The small molecule below binds the protein below.
Small molecule (SMILES): CC(=O)N[C@@H]1[C@@H](O)[C@H](O)[C@@H](CO)O[C@H]1O

Sequence of chain 9.C:
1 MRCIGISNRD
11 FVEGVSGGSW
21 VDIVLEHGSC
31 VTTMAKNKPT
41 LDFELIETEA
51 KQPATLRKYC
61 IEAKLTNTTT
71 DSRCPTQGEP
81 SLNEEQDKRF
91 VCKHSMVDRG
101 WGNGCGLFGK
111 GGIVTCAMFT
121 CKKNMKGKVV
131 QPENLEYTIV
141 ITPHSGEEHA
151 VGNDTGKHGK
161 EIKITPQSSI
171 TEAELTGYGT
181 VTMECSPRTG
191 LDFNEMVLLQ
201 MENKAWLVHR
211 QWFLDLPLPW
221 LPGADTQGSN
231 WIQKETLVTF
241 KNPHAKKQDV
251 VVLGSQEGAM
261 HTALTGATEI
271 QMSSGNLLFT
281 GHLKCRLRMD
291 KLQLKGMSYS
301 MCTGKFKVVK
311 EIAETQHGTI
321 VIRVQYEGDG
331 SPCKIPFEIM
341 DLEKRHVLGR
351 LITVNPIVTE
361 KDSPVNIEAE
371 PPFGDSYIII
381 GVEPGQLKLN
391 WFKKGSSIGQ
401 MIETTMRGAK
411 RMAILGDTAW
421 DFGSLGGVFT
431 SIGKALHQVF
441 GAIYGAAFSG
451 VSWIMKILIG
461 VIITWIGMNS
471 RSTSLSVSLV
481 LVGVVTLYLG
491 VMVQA

Binding-site contacts:
Ligand atom C8 contacts residue ARG89 of chain 9.C at 4.1 Å.
Ligand atom C3 contacts residue ASN67 of chain 9.C at 3.8 Å.
Ligand atom C5 contacts residue ASN67 of chain 9.C at 3.8 Å.
Ligand atom C7 contacts residue PHE90 of chain 9.C at 4.3 Å (hydrophobic).
Ligand atom C7 contacts residue ASN67 of chain 9.C at 3.7 Å.
Ligand atom N2 contacts residue ASN67 of chain 9.C at 2.8 Å (h-bond).
Ligand atom O5 contacts residue ASN67 of chain 9.C at 2.5 Å (h-bond).
Ligand atom C4 contacts residue ASN67 of chain 9.C at 4.3 Å.
Ligand atom O6 contacts residue ASN67 of chain 9.C at 3.7 Å.
Ligand atom C1 contacts residue ASN67 of chain 9.C at 1.4 Å.
Ligand atom C8 contacts residue MET118 of chain 9.C at 4.0 Å (hydrophobic).
Ligand atom C8 contacts residue PHE90 of chain 9.C at 3.6 Å (hydrophobic).
Ligand atom O7 contacts residue ASN67 of chain 9.C at 4.1 Å.
Ligand atom C2 contacts residue ASN67 of chain 9.C at 2.4 Å.